Sequence of chain 1.H:
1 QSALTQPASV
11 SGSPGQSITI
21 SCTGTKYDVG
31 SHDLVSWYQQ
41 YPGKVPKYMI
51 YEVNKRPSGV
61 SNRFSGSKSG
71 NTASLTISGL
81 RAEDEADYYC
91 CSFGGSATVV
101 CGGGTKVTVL

Sequence of chain 1.G:
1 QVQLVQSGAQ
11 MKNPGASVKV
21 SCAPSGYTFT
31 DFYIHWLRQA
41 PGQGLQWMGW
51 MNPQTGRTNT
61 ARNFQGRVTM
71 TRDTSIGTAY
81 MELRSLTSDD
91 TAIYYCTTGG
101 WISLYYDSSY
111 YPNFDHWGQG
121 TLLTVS

This small molecule binds to this protein.
Small molecule (SMILES): CC(=O)N[C@H]1[C@H](O[C@H]2[C@H](O)[C@@H](NC(C)=O)CO[C@@H]2CO)O[C@H](CO)[C@@H](O[C@@H]2O[C@H](CO)[C@@H](O)[C@H](O[C@H]3O[C@H](CO)[C@@H](O)[C@H](O)[C@@H]3O[C@H]3O[C@H](CO)[C@@H](O)[C@H](O)[C@@H]3O)[C@@H]2O)[C@@H]1O

Sequence of chain 1.E:
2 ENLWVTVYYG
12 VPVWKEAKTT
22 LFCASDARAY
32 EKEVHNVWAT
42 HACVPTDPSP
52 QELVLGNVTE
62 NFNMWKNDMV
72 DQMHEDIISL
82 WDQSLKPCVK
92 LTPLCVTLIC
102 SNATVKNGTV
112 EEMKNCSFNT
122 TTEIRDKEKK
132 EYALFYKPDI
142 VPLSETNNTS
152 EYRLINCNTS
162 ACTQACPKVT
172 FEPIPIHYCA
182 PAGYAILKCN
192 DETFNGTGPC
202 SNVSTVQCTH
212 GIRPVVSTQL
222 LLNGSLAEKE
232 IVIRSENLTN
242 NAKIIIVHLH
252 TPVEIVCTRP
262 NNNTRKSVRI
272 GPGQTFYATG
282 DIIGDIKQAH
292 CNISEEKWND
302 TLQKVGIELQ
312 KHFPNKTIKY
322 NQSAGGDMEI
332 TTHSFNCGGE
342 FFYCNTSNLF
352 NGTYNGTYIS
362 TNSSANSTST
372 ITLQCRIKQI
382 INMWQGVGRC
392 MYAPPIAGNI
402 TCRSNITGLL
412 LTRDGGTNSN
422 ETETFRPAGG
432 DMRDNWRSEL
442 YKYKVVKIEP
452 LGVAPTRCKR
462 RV

Binding-site contacts:
Ligand atom O3 contacts residue GLY95 of chain 1.H at 2.9 Å (h-bond).
Ligand atom C1 contacts residue ASN263 of chain 1.E at 1.4 Å.
Ligand atom C8 contacts residue TYR110 of chain 1.G at 3.5 Å (hydrophobic).
Ligand atom O7 contacts residue ASN263 of chain 1.E at 3.0 Å (h-bond).
Ligand atom C6 contacts residue THR25 of chain 1.H at 3.8 Å.
Ligand atom C5 contacts residue TYR27 of chain 1.H at 4.2 Å (hydrophobic).
Ligand atom C6 contacts residue TYR27 of chain 1.H at 3.8 Å (hydrophobic).
Ligand atom O6 contacts residue THR265 of chain 1.E at 3.9 Å.
Ligand atom C7 contacts residue PHE93 of chain 1.H at 4.0 Å (hydrophobic).
Ligand atom O6 contacts residue ASN264 of chain 1.E at 3.6 Å (h-bond).
Ligand atom C7 contacts residue SER96 of chain 1.H at 3.4 Å.
Ligand atom O6 contacts residue TYR27 of chain 1.H at 3.5 Å.
Ligand atom C8 contacts residue HIS32 of chain 1.H at 3.9 Å.
Ligand atom O7 contacts residue SER96 of chain 1.H at 3.0 Å (h-bond).
Ligand atom C4 contacts residue ASN263 of chain 1.E at 4.2 Å.
Ligand atom C1 contacts residue TYR27 of chain 1.H at 4.0 Å (hydrophobic).
Ligand atom O7 contacts residue TYR110 of chain 1.G at 4.0 Å.
Ligand atom N2 contacts residue PHE93 of chain 1.H at 4.2 Å.
Ligand atom N2 contacts residue SER96 of chain 1.H at 3.6 Å.
Ligand atom C6 contacts residue GLY95 of chain 1.H at 3.4 Å.
Ligand atom O5 contacts residue ASN263 of chain 1.E at 2.2 Å (h-bond).
Ligand atom C7 contacts residue ASN263 of chain 1.E at 3.2 Å.
Ligand atom O4 contacts residue SER2 of chain 1.H at 3.3 Å.
Ligand atom O5 contacts residue ILE284 of chain 1.E at 3.9 Å.
Ligand atom C5 contacts residue GLY95 of chain 1.H at 3.8 Å.
Ligand atom C8 contacts residue PHE93 of chain 1.H at 3.6 Å (hydrophobic).
Ligand atom O3 contacts residue SER96 of chain 1.H at 3.5 Å (h-bond).
Ligand atom C3 contacts residue ASN263 of chain 1.E at 3.8 Å.
Ligand atom C6 contacts residue ILE284 of chain 1.E at 3.7 Å (hydrophobic).
Ligand atom C2 contacts residue ASN263 of chain 1.E at 2.5 Å.
Ligand atom C2 contacts residue SER96 of chain 1.H at 3.5 Å.
Ligand atom C5 contacts residue ASN263 of chain 1.E at 3.6 Å.
Ligand atom O5 contacts residue GLY95 of chain 1.H at 3.8 Å.
Ligand atom O3 contacts residue SER2 of chain 1.H at 4.0 Å.
Ligand atom C3 contacts residue GLY95 of chain 1.H at 4.2 Å.
Ligand atom O6 contacts residue GLY95 of chain 1.H at 2.4 Å (h-bond).
Ligand atom C3 contacts residue SER2 of chain 1.H at 4.3 Å.
Ligand atom O6 contacts residue ASN263 of chain 1.E at 4.1 Å.
Ligand atom N2 contacts residue ASN263 of chain 1.E at 3.0 Å (h-bond).
Ligand atom C3 contacts residue SER96 of chain 1.H at 4.1 Å.